Binding-site contacts:
Ligand atom C3 contacts residue THR121 of chain 1.A at 3.8 Å.
Ligand atom C5 contacts residue THR121 of chain 1.A at 4.3 Å.
Ligand atom N2 contacts residue ASN119 of chain 1.A at 2.9 Å (h-bond).
Ligand atom C1 contacts residue ASN122 of chain 1.A at 3.3 Å.
Ligand atom C3 contacts residue ASN119 of chain 1.A at 3.8 Å.
Ligand atom C8 contacts residue THR121 of chain 1.A at 3.8 Å.
Ligand atom O7 contacts residue ASN119 of chain 1.A at 3.3 Å (h-bond).
Ligand atom C7 contacts residue THR121 of chain 1.A at 4.1 Å.
Ligand atom C5 contacts residue ASN119 of chain 1.A at 3.7 Å.
Ligand atom O5 contacts residue ASN122 of chain 1.A at 3.4 Å (h-bond).
Ligand atom C6 contacts residue ASN122 of chain 1.A at 4.2 Å.
Ligand atom C4 contacts residue ASN119 of chain 1.A at 4.2 Å.
Ligand atom C6 contacts residue VAL124 of chain 1.A at 3.7 Å (hydrophobic).
Ligand atom C2 contacts residue THR121 of chain 1.A at 3.8 Å.
Ligand atom C1 contacts residue THR121 of chain 1.A at 3.3 Å.
Ligand atom C1 contacts residue ASN119 of chain 1.A at 1.4 Å.
Ligand atom C4 contacts residue ASN122 of chain 1.A at 4.5 Å.
Ligand atom O6 contacts residue VAL124 of chain 1.A at 4.2 Å.
Ligand atom C7 contacts residue ASN119 of chain 1.A at 3.3 Å.
Ligand atom C3 contacts residue ASN122 of chain 1.A at 4.5 Å.
Ligand atom C5 contacts residue ASN122 of chain 1.A at 3.4 Å.
Ligand atom O5 contacts residue THR121 of chain 1.A at 4.2 Å.
Ligand atom O5 contacts residue ASN119 of chain 1.A at 2.4 Å (h-bond).
Ligand atom C2 contacts residue ASN122 of chain 1.A at 4.5 Å.
Ligand atom C8 contacts residue ASN119 of chain 1.A at 4.4 Å.
Ligand atom N2 contacts residue THR121 of chain 1.A at 3.5 Å.
Ligand atom C2 contacts residue ASN119 of chain 1.A at 2.5 Å.

Sequence of chain 1.A:
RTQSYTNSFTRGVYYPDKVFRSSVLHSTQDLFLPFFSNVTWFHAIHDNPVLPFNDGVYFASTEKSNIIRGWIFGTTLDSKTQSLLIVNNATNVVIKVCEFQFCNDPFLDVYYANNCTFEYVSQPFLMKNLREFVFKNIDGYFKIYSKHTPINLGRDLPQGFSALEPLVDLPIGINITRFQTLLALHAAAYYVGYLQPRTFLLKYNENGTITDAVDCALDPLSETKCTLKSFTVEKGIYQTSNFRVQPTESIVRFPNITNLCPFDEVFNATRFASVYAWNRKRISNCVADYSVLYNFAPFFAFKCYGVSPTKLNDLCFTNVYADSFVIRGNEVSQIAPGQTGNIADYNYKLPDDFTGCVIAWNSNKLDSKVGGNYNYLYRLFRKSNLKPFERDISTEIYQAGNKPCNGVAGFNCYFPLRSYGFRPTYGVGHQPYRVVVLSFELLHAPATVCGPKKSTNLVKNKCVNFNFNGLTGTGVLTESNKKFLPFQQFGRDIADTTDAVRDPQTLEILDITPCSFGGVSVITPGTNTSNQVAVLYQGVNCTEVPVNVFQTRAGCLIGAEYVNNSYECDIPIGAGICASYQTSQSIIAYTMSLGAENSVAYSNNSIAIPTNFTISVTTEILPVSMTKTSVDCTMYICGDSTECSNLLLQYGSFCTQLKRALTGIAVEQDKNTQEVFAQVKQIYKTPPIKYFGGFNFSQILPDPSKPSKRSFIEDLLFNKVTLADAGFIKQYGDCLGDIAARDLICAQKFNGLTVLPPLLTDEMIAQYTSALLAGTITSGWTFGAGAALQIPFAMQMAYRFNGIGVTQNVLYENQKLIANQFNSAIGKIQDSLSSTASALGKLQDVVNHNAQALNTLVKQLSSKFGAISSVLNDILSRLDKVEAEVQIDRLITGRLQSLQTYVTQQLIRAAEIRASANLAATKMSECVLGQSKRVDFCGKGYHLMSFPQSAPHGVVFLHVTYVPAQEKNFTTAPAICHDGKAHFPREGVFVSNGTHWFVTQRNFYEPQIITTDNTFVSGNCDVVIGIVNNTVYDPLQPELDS

This small molecule binds to this protein.
Small molecule (SMILES): CC(=O)N[C@@H]1[C@@H](O)[C@H](O)[C@@H](CO)O[C@H]1O